Binding-site contacts:
Ligand atom NAB contacts residue GLY280 of chain 1.A at 3.7 Å.
Ligand atom CAF contacts residue GLY280 of chain 1.A at 3.0 Å.
Ligand atom NAB contacts residue ALA279 of chain 1.A at 3.5 Å (h-bond).
Ligand atom CCD contacts residue VAL348 of chain 1.A at 4.5 Å (hydrophobic).
Ligand atom CCA contacts residue ALA279 of chain 1.A at 4.4 Å (hydrophobic).
Ligand atom CAA contacts residue ALA279 of chain 1.A at 3.1 Å (hydrophobic).
Ligand atom CAA contacts residue GLY280 of chain 1.A at 4.2 Å.
Ligand atom CDB contacts residue GLY347 of chain 1.A at 4.1 Å.
Ligand atom CAE contacts residue GLY280 of chain 1.A at 3.4 Å.
Ligand atom CCC contacts residue ILE344 of chain 1.A at 4.2 Å (hydrophobic).
Ligand atom CCB contacts residue ILE344 of chain 1.A at 3.9 Å (hydrophobic).
Ligand atom CCA contacts residue THR283 of chain 1.A at 4.5 Å.
Ligand atom NAB contacts residue HEM1 of chain 1.E at 4.3 Å.
Ligand atom CAE contacts residue HEM1 of chain 1.E at 2.6 Å.
Ligand atom CDC contacts residue PRO349 of chain 1.A at 4.0 Å (hydrophobic).
Ligand atom CDD contacts residue PRO349 of chain 1.A at 3.9 Å (hydrophobic).
Ligand atom NAD contacts residue CYS417 of chain 1.A at 4.4 Å.
Ligand atom CAE contacts residue ALA279 of chain 1.A at 4.5 Å (hydrophobic).
Ligand atom CAC contacts residue THR283 of chain 1.A at 4.0 Å.
Ligand atom CAC contacts residue ILE344 of chain 1.A at 3.9 Å (hydrophobic).
Ligand atom CAA contacts residue THR283 of chain 1.A at 3.4 Å.
Ligand atom CAC contacts residue HEM1 of chain 1.E at 3.1 Å.
Ligand atom CAF contacts residue HEM1 of chain 1.E at 3.9 Å.
Ligand atom CDB contacts residue VAL348 of chain 1.A at 4.4 Å (hydrophobic).
Ligand atom CAF contacts residue ALA279 of chain 1.A at 3.4 Å (hydrophobic).
Ligand atom NAB contacts residue THR283 of chain 1.A at 3.8 Å.
Ligand atom CAC contacts residue GLY280 of chain 1.A at 4.4 Å.
Ligand atom CDA contacts residue VAL348 of chain 1.A at 4.4 Å (hydrophobic).
Ligand atom NAD contacts residue HEM1 of chain 1.E at 2.1 Å.
Ligand atom NAD contacts residue GLY280 of chain 1.A at 4.2 Å.
Ligand atom CDC contacts residue GLY347 of chain 1.A at 3.8 Å.
Ligand atom CCC contacts residue VAL348 of chain 1.A at 3.9 Å (hydrophobic).

This small molecule binds to this protein.
Small molecule (SMILES): c1ccc(-c2ccc(Cn3ccnc3)cc2)cc1

Sequence of chain 1.A:
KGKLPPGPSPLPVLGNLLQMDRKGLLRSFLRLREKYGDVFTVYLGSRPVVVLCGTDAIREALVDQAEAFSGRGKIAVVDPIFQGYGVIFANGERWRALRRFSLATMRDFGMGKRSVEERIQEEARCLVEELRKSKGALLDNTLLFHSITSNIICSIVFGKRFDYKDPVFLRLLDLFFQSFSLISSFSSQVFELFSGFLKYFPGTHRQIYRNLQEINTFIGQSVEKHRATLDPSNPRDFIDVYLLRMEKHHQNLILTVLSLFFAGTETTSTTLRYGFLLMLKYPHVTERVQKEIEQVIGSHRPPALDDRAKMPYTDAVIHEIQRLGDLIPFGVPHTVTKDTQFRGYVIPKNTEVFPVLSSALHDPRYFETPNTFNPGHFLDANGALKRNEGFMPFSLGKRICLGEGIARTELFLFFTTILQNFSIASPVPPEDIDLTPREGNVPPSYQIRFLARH